The protein below binds the small molecule below.
Small molecule (SMILES): CC(C)C[C@H](NC(=O)[C@H](CS)NC(=O)[C@H](C)NC(=O)[C@H](CCCN=C(N)N)NC(=O)[C@@H](NC(=O)[C@H](Cc1ccccc1)NC(=O)CNC(=O)[C@H](Cc1ccc(O)cc1)NC(=O)[C@@H](N)C(C)C)C(C)C)C(=O)O

Sequence of chain 1.D:
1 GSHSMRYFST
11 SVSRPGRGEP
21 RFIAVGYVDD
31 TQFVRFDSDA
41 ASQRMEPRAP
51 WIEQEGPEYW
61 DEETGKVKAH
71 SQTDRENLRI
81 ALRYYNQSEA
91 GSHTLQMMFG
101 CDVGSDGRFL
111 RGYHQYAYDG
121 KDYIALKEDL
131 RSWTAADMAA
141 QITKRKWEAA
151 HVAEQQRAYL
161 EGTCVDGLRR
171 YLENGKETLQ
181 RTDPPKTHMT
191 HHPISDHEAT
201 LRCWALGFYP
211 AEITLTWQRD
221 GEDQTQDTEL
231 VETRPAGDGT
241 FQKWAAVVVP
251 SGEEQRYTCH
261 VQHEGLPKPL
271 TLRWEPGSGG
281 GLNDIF

Binding-site contacts:
Ligand atom CD1 contacts residue ASN77 of chain 1.D at 3.1 Å.
Ligand atom O contacts residue LYS146 of chain 1.D at 3.1 Å (salt-bridge).
Ligand atom CA contacts residue ASN77 of chain 1.D at 3.2 Å.
Ligand atom N contacts residue TYR159 of chain 1.D at 3.3 Å (h-bond).
Ligand atom C contacts residue TYR159 of chain 1.D at 3.6 Å (hydrophobic).
Ligand atom C contacts residue TYR7 of chain 1.D at 3.5 Å (hydrophobic).
Ligand atom CG1 contacts residue TYR116 of chain 1.D at 3.5 Å (hydrophobic).
Ligand atom CD2 contacts residue TYR7 of chain 1.D at 3.2 Å (hydrophobic).
Ligand atom O contacts residue THR73 of chain 1.D at 2.8 Å (h-bond).
Ligand atom C contacts residue GLU63 of chain 1.D at 3.5 Å.
Ligand atom CB contacts residue THR143 of chain 1.D at 3.6 Å.
Ligand atom O contacts residue LYS66 of chain 1.D at 2.7 Å (salt-bridge).
Ligand atom C contacts residue TYR84 of chain 1.D at 3.2 Å (hydrophobic).
Ligand atom C contacts residue LYS66 of chain 1.D at 3.5 Å.
Ligand atom CE2 contacts residue TYR7 of chain 1.D at 3.5 Å (hydrophobic).
Ligand atom CG2 contacts residue THR163 of chain 1.D at 3.1 Å.
Ligand atom O contacts residue TYR159 of chain 1.D at 2.4 Å (h-bond).
Ligand atom N contacts residue PHE99 of chain 1.D at 3.4 Å.
Ligand atom N contacts residue TYR7 of chain 1.D at 3.2 Å (h-bond).
Ligand atom N contacts residue TYR171 of chain 1.D at 2.9 Å (h-bond).
Ligand atom OXT contacts residue TYR84 of chain 1.D at 3.5 Å (h-bond).
Ligand atom NH1 contacts residue THR73 of chain 1.D at 3.4 Å.
Ligand atom CA contacts residue TYR159 of chain 1.D at 3.4 Å (hydrophobic).
Ligand atom CA contacts residue GLU63 of chain 1.D at 3.5 Å.
Ligand atom O contacts residue THR143 of chain 1.D at 2.9 Å (h-bond).
Ligand atom OXT contacts residue LYS146 of chain 1.D at 3.4 Å.
Ligand atom O contacts residue TRP147 of chain 1.D at 2.8 Å (h-bond).
Ligand atom CB contacts residue GLU63 of chain 1.D at 3.2 Å.
Ligand atom N contacts residue TYR7 of chain 1.D at 3.4 Å (h-bond).
Ligand atom O contacts residue GLN156 of chain 1.D at 3.0 Å (h-bond).
Ligand atom C contacts residue TYR159 of chain 1.D at 3.4 Å (hydrophobic).
Ligand atom N contacts residue LYS66 of chain 1.D at 3.2 Å (salt-bridge).
Ligand atom OH contacts residue HIS70 of chain 1.D at 2.7 Å (h-bond).
Ligand atom N contacts residue GLU63 of chain 1.D at 2.6 Å (salt-bridge).
Ligand atom O contacts residue TYR84 of chain 1.D at 2.4 Å (h-bond).
Ligand atom N contacts residue ASN77 of chain 1.D at 3.1 Å (h-bond).
Ligand atom CE1 contacts residue PHE99 of chain 1.D at 3.4 Å (hydrophobic).
Ligand atom CA contacts residue THR143 of chain 1.D at 3.4 Å.
Ligand atom CA contacts residue GLU63 of chain 1.D at 3.4 Å.
Ligand atom O contacts residue TYR159 of chain 1.D at 3.5 Å.